The protein below binds the small molecule below.
Small molecule (SMILES): O=S(=O)(CCl)NCB(O)O

Binding-site contacts:
Ligand atom C06 contacts residue GLN290 of chain 1.C at 4.3 Å.
Ligand atom C06 contacts residue TYR146 of chain 1.C at 3.0 Å (hydrophobic).
Ligand atom N07 contacts residue GLY288 of chain 1.C at 3.5 Å (h-bond).
Ligand atom O05 contacts residue LYS58 of chain 1.C at 3.7 Å.
Ligand atom O10 contacts residue GLY288 of chain 1.C at 2.9 Å (h-bond).
Ligand atom S08 contacts residue TYR146 of chain 1.C at 4.3 Å.
Ligand atom O10 contacts residue PHE276 of chain 1.C at 3.8 Å.
Ligand atom O09 contacts residue GLY288 of chain 1.C at 2.9 Å.
Ligand atom N07 contacts residue HIS287 of chain 1.C at 3.3 Å.
Ligand atom N07 contacts residue SER55 of chain 1.C at 2.9 Å.
Ligand atom N07 contacts residue TYR146 of chain 1.C at 2.6 Å (h-bond).
Ligand atom B03 contacts residue LYS58 of chain 1.C at 3.7 Å.
Ligand atom O09 contacts residue GLN290 of chain 1.C at 4.2 Å.
Ligand atom CL1 contacts residue PHE276 of chain 1.C at 3.9 Å.
Ligand atom O09 contacts residue LEU320 of chain 1.C at 4.0 Å.
Ligand atom B03 contacts residue SER55 of chain 1.C at 1.5 Å.
Ligand atom CL1 contacts residue TYR146 of chain 1.C at 4.0 Å.
Ligand atom S08 contacts residue GLY288 of chain 1.C at 3.4 Å (h-bond).
Ligand atom O05 contacts residue TYR146 of chain 1.C at 3.3 Å (h-bond).
Ligand atom S08 contacts residue HIS287 of chain 1.C at 3.9 Å.
Ligand atom O05 contacts residue SER55 of chain 1.C at 2.3 Å (h-bond).
Ligand atom S08 contacts residue SER55 of chain 1.C at 4.4 Å.
Ligand atom B03 contacts residue TYR146 of chain 1.C at 3.0 Å.
Ligand atom O04 contacts residue TYR146 of chain 1.C at 4.4 Å.
Ligand atom O04 contacts residue GLY289 of chain 1.C at 4.2 Å.
Ligand atom O05 contacts residue SER148 of chain 1.C at 3.7 Å.
Ligand atom C06 contacts residue GLY288 of chain 1.C at 4.3 Å.
Ligand atom O09 contacts residue GLY289 of chain 1.C at 3.4 Å (h-bond).
Ligand atom B03 contacts residue GLN290 of chain 1.C at 4.3 Å.
Ligand atom O04 contacts residue SER55 of chain 1.C at 2.4 Å (h-bond).
Ligand atom O10 contacts residue HIS287 of chain 1.C at 3.0 Å (h-bond).
Ligand atom O04 contacts residue GLN290 of chain 1.C at 3.1 Å (h-bond).
Ligand atom O04 contacts residue GLY54 of chain 1.C at 4.1 Å.
Ligand atom C06 contacts residue SER55 of chain 1.C at 2.6 Å.

Sequence of chain 1.C:
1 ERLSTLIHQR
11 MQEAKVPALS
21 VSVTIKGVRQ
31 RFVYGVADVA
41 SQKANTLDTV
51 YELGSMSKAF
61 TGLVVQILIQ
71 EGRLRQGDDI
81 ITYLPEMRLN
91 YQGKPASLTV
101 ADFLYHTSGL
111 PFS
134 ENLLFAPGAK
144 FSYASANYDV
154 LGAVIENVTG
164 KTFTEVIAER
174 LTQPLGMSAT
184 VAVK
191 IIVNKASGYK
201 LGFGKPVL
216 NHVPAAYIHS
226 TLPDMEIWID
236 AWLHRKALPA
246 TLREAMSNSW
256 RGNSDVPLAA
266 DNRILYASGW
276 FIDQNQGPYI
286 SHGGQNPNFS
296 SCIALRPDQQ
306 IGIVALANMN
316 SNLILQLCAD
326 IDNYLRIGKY